A small-molecule ligand and the protein it binds are described below.
Small molecule (SMILES): CC(=O)N[C@@H]1[C@@H](O)[C@H](O)[C@@H](CO)O[C@H]1O

Binding-site contacts:
Ligand atom C2 contacts residue ASN437 of chain 1.E at 2.4 Å.
Ligand atom O7 contacts residue ASN437 of chain 1.E at 2.8 Å (h-bond).
Ligand atom C8 contacts residue GLN436 of chain 1.E at 4.4 Å.
Ligand atom N2 contacts residue ASN437 of chain 1.E at 2.8 Å (h-bond).
Ligand atom C4 contacts residue ASN437 of chain 1.E at 4.2 Å.
Ligand atom C5 contacts residue ASN437 of chain 1.E at 3.7 Å.
Ligand atom C7 contacts residue ASN437 of chain 1.E at 3.0 Å.
Ligand atom O5 contacts residue ASN437 of chain 1.E at 2.4 Å (h-bond).
Ligand atom C8 contacts residue ASN437 of chain 1.E at 4.2 Å.
Ligand atom C1 contacts residue ASN437 of chain 1.E at 1.4 Å.
Ligand atom C3 contacts residue ASN437 of chain 1.E at 3.8 Å.

Sequence of chain 1.E:
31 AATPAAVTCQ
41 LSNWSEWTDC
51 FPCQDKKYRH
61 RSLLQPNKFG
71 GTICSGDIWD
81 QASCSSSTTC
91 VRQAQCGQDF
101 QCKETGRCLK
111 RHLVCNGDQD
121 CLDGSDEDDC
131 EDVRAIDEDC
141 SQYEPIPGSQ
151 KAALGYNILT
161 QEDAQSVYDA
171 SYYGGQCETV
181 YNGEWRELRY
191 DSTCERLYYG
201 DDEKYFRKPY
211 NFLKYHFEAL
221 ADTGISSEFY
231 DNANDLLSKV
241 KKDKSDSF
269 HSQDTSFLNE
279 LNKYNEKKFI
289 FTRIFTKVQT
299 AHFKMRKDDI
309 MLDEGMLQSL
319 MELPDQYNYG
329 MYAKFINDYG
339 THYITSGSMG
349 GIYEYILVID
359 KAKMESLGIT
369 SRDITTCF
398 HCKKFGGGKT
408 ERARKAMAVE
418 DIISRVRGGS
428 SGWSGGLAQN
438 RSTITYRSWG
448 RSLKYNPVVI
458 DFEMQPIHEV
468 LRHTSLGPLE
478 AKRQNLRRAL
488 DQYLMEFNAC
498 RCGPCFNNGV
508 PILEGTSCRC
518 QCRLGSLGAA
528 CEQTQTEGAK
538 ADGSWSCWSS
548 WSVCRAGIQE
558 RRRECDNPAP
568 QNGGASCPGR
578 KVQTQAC